Sequence of chain 2.A:
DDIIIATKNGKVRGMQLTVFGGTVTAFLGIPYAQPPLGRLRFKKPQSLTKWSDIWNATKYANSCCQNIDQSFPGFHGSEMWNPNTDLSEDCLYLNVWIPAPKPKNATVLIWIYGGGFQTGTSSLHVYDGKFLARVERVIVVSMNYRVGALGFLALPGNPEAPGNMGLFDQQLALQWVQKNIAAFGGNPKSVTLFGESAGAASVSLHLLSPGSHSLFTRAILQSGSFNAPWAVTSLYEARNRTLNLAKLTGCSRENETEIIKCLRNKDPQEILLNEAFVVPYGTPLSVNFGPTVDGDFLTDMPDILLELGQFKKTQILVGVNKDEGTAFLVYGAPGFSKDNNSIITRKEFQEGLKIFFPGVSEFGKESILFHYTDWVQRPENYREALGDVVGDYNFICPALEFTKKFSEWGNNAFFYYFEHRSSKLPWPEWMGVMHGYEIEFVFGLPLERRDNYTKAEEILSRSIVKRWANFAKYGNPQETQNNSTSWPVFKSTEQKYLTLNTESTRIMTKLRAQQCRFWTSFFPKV

Binding-site contacts:
Ligand atom C7 contacts residue ASN57 of chain 2.A at 3.3 Å.
Ligand atom C1 contacts residue ARG14 of chain 2.A at 3.4 Å.
Ligand atom C8 contacts residue ASN57 of chain 2.A at 4.4 Å.
Ligand atom N2 contacts residue ASN57 of chain 2.A at 3.0 Å (h-bond).
Ligand atom C3 contacts residue ARG14 of chain 2.A at 4.2 Å.
Ligand atom O5 contacts residue ARG14 of chain 2.A at 4.2 Å.
Ligand atom C3 contacts residue ASN57 of chain 2.A at 4.0 Å.
Ligand atom C4 contacts residue ASN57 of chain 2.A at 4.4 Å.
Ligand atom O5 contacts residue ASN57 of chain 2.A at 2.4 Å (h-bond).
Ligand atom O7 contacts residue ASN57 of chain 2.A at 3.3 Å (h-bond).
Ligand atom N2 contacts residue ARG14 of chain 2.A at 4.3 Å.
Ligand atom C5 contacts residue ARG14 of chain 2.A at 4.2 Å.
Ligand atom C5 contacts residue ASN57 of chain 2.A at 3.7 Å.
Ligand atom C2 contacts residue ARG14 of chain 2.A at 4.1 Å.
Ligand atom C1 contacts residue ASN57 of chain 2.A at 1.5 Å.
Ligand atom C2 contacts residue ASN57 of chain 2.A at 2.6 Å.

This protein binds this small molecule.
Small molecule (SMILES): CC(=O)N[C@@H]1[C@@H](O)[C@H](O)[C@@H](CO)O[C@H]1O